Sequence of chain 1.B:
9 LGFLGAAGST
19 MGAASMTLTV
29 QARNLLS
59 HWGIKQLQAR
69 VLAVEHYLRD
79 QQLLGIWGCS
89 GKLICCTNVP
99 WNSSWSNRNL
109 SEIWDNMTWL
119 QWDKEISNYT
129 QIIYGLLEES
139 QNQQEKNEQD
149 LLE

This small molecule binds to this protein.
Small molecule (SMILES): CC(=O)N[C@@H]1[C@@H](O)[C@H](O)[C@@H](CO)O[C@H]1O

Binding-site contacts:
Ligand atom C7 contacts residue SER17 of chain 1.B at 4.3 Å.
Ligand atom C8 contacts residue GLU88 of chain 1.A at 3.6 Å.
Ligand atom C2 contacts residue ASN89 of chain 1.A at 2.5 Å.
Ligand atom C8 contacts residue ASN89 of chain 1.A at 4.4 Å.
Ligand atom C7 contacts residue GLU88 of chain 1.A at 3.9 Å.
Ligand atom C3 contacts residue ASN89 of chain 1.A at 3.9 Å.
Ligand atom C1 contacts residue GLU88 of chain 1.A at 3.9 Å.
Ligand atom C5 contacts residue ASN89 of chain 1.A at 3.8 Å.
Ligand atom N2 contacts residue ASN89 of chain 1.A at 2.9 Å (h-bond).
Ligand atom O7 contacts residue GLY16 of chain 1.B at 3.9 Å.
Ligand atom O7 contacts residue SER17 of chain 1.B at 3.3 Å.
Ligand atom O7 contacts residue ASN89 of chain 1.A at 3.4 Å (h-bond).
Ligand atom C7 contacts residue ASN89 of chain 1.A at 3.3 Å.
Ligand atom O5 contacts residue ASN89 of chain 1.A at 2.5 Å (h-bond).
Ligand atom C2 contacts residue GLU88 of chain 1.A at 4.0 Å.
Ligand atom C3 contacts residue GLU88 of chain 1.A at 3.9 Å.
Ligand atom N2 contacts residue GLU88 of chain 1.A at 3.4 Å (salt-bridge).
Ligand atom C8 contacts residue SER17 of chain 1.B at 4.4 Å.
Ligand atom C4 contacts residue ASN89 of chain 1.A at 4.4 Å.
Ligand atom C8 contacts residue GLY13 of chain 1.B at 4.5 Å.
Ligand atom C1 contacts residue ASN89 of chain 1.A at 1.5 Å.

Sequence of chain 1.A:
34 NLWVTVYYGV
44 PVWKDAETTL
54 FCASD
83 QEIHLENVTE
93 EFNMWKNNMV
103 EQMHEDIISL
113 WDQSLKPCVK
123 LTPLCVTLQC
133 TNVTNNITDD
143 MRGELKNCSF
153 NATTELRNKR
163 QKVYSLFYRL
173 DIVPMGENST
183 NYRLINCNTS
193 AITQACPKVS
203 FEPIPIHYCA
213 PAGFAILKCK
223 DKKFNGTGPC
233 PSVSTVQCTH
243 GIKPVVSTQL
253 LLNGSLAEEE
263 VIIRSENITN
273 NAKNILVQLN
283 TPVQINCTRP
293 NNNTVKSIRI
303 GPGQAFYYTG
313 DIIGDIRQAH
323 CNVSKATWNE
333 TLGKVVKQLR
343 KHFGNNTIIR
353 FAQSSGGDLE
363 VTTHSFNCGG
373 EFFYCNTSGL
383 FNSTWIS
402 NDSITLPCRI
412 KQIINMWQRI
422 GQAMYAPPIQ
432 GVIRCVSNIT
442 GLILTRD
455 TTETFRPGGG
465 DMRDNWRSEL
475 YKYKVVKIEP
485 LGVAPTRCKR